Binding-site contacts:
Ligand atom OP2 contacts residue THR208 of chain 1.C at 2.8 Å (h-bond).
Ligand atom OP3 contacts residue THR86 of chain 1.C at 3.5 Å.
Ligand atom C3 contacts residue LYS209 of chain 1.C at 3.6 Å.
Ligand atom OXT contacts residue ARG372 of chain 1.C at 3.1 Å (salt-bridge).
Ligand atom P contacts residue SER206 of chain 1.C at 3.5 Å.
Ligand atom OXT contacts residue ASN159 of chain 1.C at 3.1 Å (h-bond).
Ligand atom CA contacts residue TYR112 of chain 1.C at 3.7 Å (hydrophobic).
Ligand atom N contacts residue LYS209 of chain 1.C at 2.6 Å (salt-bridge).
Ligand atom OP1 contacts residue ARG59 of chain 1.B at 2.9 Å (salt-bridge).
Ligand atom OP4 contacts residue SER206 of chain 1.C at 3.0 Å (h-bond).
Ligand atom O contacts residue SER337 of chain 1.C at 2.9 Å (h-bond).
Ligand atom CB contacts residue TYR112 of chain 1.C at 3.7 Å (hydrophobic).
Ligand atom CA contacts residue LYS209 of chain 1.C at 3.3 Å.
Ligand atom C2 contacts residue ASP184 of chain 1.C at 3.4 Å.
Ligand atom P contacts residue GLY87 of chain 1.C at 3.4 Å.
Ligand atom C4 contacts residue TYR112 of chain 1.C at 3.6 Å (hydrophobic).
Ligand atom C5 contacts residue TYR112 of chain 1.C at 3.5 Å (hydrophobic).
Ligand atom O3 contacts residue LYS209 of chain 1.C at 3.5 Å (salt-bridge).
Ligand atom P contacts residue TYR57 of chain 1.B at 3.4 Å.
Ligand atom OP4 contacts residue GLY87 of chain 1.C at 3.3 Å.
Ligand atom O contacts residue ARG372 of chain 1.C at 3.3 Å (salt-bridge).
Ligand atom O contacts residue THR352 of chain 1.C at 3.0 Å.
Ligand atom OP2 contacts residue GLY219 of chain 1.C at 3.6 Å.
Ligand atom OP2 contacts residue GLY87 of chain 1.C at 3.0 Å (h-bond).
Ligand atom OP3 contacts residue GLY87 of chain 1.C at 3.0 Å (h-bond).
Ligand atom OP3 contacts residue ARG59 of chain 1.B at 2.6 Å (salt-bridge).
Ligand atom C contacts residue THR352 of chain 1.C at 3.5 Å.
Ligand atom C4 contacts residue LYS209 of chain 1.C at 3.1 Å.
Ligand atom N contacts residue TYR112 of chain 1.C at 3.6 Å.
Ligand atom P contacts residue ARG59 of chain 1.B at 3.5 Å.
Ligand atom C2A contacts residue ASP184 of chain 1.C at 3.4 Å.
Ligand atom N1 contacts residue ASP184 of chain 1.C at 2.7 Å (salt-bridge).
Ligand atom OP2 contacts residue TYR57 of chain 1.B at 3.5 Å (h-bond).
Ligand atom C4A contacts residue LYS209 of chain 1.C at 2.4 Å.
Ligand atom O3 contacts residue ASN159 of chain 1.C at 3.6 Å.
Ligand atom OP3 contacts residue MET88 of chain 1.C at 2.8 Å (h-bond).
Ligand atom OXT contacts residue THR352 of chain 1.C at 3.4 Å.
Ligand atom OP1 contacts residue TYR57 of chain 1.B at 2.4 Å (h-bond).
Ligand atom OP2 contacts residue SER206 of chain 1.C at 2.8 Å (h-bond).
Ligand atom OP4 contacts residue MET88 of chain 1.C at 3.6 Å.

Sequence of chain 1.C:
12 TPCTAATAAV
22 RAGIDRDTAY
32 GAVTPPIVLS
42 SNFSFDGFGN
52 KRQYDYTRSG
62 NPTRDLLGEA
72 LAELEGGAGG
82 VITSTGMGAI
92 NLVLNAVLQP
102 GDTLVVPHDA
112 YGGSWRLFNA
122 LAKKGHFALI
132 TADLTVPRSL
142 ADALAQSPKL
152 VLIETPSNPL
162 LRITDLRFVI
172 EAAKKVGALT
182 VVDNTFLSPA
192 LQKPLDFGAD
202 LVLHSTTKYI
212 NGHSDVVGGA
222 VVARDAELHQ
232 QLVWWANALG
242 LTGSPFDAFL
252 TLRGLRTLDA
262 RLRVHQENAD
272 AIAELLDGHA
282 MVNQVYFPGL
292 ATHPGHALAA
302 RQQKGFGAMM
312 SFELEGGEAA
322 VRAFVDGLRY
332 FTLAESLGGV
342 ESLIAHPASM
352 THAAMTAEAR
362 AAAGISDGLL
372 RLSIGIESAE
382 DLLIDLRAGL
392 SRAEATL

The small molecule below binds the protein below.
Small molecule (SMILES): C=C(/N=C/c1c(COP(=O)(O)O)cnc(C)c1O)C(=O)O

Sequence of chain 1.B:
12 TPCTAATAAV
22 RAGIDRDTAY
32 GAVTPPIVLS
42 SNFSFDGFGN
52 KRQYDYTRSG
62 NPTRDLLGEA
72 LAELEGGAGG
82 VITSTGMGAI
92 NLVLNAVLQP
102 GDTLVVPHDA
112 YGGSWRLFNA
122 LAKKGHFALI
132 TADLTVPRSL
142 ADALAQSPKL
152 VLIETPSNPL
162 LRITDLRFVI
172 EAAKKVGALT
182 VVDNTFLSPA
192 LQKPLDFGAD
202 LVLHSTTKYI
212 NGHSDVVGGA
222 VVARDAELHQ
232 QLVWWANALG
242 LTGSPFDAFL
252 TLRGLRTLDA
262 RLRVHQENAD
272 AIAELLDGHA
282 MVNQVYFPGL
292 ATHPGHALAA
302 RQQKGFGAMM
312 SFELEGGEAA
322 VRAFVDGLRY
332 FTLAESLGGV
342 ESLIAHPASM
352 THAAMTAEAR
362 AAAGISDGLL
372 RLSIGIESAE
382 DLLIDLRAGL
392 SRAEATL